Binding-site contacts:
Ligand atom C1 contacts residue ASN698 of chain 1.B at 1.4 Å.
Ligand atom O5 contacts residue ASN698 of chain 1.B at 2.4 Å (h-bond).
Ligand atom C2 contacts residue ASP785 of chain 1.C at 4.5 Å.
Ligand atom C4 contacts residue ASN698 of chain 1.B at 4.2 Å.
Ligand atom O7 contacts residue ASP785 of chain 1.C at 4.2 Å.
Ligand atom C2 contacts residue ASN698 of chain 1.B at 2.4 Å.
Ligand atom C1 contacts residue ASP785 of chain 1.C at 3.9 Å.
Ligand atom C8 contacts residue ILE1119 of chain 1.B at 3.8 Å (hydrophobic).
Ligand atom N2 contacts residue ASN698 of chain 1.B at 2.9 Å (h-bond).
Ligand atom O5 contacts residue ASP785 of chain 1.C at 3.8 Å.
Ligand atom C7 contacts residue ASN698 of chain 1.B at 3.2 Å.
Ligand atom C8 contacts residue GLY1120 of chain 1.B at 3.7 Å.
Ligand atom C3 contacts residue ASN698 of chain 1.B at 3.8 Å.
Ligand atom O7 contacts residue ASN698 of chain 1.B at 3.2 Å (h-bond).
Ligand atom C8 contacts residue ASN698 of chain 1.B at 4.3 Å.
Ligand atom C5 contacts residue ASN698 of chain 1.B at 3.7 Å.

Sequence of chain 1.B:
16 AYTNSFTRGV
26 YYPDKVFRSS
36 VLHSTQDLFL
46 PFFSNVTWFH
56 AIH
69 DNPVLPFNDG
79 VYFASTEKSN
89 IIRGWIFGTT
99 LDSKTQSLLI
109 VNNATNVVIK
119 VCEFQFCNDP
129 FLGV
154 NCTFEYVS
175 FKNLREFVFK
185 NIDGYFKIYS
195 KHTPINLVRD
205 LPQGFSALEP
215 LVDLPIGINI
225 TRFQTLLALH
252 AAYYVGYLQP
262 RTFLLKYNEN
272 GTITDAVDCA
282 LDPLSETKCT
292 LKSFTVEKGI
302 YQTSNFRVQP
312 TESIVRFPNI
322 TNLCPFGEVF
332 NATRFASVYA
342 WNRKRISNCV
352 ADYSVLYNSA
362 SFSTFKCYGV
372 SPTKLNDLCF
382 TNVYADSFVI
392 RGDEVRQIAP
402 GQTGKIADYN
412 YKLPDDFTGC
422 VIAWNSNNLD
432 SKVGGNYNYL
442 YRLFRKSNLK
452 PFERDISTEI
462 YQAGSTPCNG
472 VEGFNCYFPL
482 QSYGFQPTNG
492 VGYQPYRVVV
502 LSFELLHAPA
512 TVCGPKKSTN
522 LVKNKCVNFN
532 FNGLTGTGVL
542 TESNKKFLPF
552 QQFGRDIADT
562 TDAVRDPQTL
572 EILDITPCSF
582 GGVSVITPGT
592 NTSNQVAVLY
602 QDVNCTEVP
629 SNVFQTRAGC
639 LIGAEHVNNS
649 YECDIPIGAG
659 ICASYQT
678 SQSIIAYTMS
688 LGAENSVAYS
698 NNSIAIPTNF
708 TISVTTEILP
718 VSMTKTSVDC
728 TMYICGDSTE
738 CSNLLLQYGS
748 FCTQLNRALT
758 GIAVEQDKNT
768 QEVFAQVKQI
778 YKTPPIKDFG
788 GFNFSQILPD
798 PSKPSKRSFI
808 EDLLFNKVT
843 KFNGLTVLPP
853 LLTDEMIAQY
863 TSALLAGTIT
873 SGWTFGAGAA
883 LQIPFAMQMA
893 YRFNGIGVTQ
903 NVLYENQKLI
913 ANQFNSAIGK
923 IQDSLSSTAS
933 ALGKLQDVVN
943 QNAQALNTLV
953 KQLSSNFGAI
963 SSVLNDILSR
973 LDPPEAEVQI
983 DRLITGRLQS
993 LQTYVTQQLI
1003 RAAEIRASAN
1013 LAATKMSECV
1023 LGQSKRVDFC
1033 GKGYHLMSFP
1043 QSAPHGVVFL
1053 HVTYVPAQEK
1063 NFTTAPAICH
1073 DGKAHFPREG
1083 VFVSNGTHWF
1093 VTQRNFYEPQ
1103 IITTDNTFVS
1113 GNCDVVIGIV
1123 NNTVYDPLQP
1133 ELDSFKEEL

The protein below binds the small molecule below.
Small molecule (SMILES): CC(=O)N[C@@H]1[C@@H](O)[C@H](O)[C@@H](CO)O[C@H]1O

Sequence of chain 1.C:
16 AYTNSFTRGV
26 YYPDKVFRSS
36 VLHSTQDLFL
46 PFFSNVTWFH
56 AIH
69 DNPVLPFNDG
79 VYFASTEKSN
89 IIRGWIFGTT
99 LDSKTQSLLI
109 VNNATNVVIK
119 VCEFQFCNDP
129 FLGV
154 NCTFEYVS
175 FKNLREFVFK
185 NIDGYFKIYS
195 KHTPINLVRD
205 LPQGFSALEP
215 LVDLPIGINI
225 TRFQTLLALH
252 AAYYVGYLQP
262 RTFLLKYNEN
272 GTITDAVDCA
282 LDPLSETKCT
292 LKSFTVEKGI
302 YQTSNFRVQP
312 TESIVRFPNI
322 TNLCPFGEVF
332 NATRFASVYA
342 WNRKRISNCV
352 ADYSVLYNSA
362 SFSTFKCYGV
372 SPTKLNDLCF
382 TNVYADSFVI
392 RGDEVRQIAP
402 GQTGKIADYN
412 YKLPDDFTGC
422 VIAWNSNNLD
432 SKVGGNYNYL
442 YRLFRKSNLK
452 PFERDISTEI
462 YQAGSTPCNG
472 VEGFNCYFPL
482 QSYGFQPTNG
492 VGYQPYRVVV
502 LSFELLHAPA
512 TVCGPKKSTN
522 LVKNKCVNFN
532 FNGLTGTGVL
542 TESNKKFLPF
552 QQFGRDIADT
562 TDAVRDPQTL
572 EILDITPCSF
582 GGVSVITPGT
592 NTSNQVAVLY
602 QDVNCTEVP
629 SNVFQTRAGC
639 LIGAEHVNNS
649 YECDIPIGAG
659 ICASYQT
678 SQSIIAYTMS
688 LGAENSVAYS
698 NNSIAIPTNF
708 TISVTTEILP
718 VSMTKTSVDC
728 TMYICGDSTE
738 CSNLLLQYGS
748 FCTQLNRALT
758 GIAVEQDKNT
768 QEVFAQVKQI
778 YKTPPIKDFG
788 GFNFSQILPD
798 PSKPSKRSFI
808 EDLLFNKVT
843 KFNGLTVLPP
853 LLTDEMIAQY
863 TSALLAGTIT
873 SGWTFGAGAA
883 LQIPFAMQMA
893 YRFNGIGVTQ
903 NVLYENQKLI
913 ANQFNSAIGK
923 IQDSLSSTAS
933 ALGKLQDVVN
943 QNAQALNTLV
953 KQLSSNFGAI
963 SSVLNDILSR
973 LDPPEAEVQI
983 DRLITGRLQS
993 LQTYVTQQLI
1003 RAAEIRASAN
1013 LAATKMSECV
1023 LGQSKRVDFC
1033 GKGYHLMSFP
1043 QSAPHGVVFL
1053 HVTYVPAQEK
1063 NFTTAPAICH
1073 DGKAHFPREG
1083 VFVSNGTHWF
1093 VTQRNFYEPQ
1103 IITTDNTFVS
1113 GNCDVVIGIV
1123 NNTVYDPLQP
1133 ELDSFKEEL